Binding-site contacts:
Ligand atom NH2 contacts residue TRP97 of chain 1.A at 2.9 Å (h-bond).
Ligand atom O1B contacts residue TYR322 of chain 1.A at 3.4 Å (h-bond).
Ligand atom C11 contacts residue ILE141 of chain 1.A at 3.6 Å (hydrophobic).
Ligand atom C9 contacts residue ALA165 of chain 1.A at 3.6 Å (hydrophobic).
Ligand atom C11 contacts residue TRP97 of chain 1.A at 3.7 Å (hydrophobic).
Ligand atom NH2 contacts residue ARG74 of chain 1.A at 2.9 Å (salt-bridge).
Ligand atom O1A contacts residue ARG211 of chain 1.A at 3.8 Å.
Ligand atom O1B contacts residue ARG288 of chain 1.A at 3.1 Å (salt-bridge).
Ligand atom NE contacts residue GLU37 of chain 1.A at 3.4 Å (salt-bridge).
Ligand atom NH1 contacts residue GLU146 of chain 1.A at 2.7 Å (salt-bridge).
Ligand atom O8 contacts residue GLU195 of chain 1.A at 2.8 Å (salt-bridge).
Ligand atom C3 contacts residue TYR322 of chain 1.A at 3.6 Å (hydrophobic).
Ligand atom O6 contacts residue TYR322 of chain 1.A at 3.7 Å.
Ligand atom C3 contacts residue ASP69 of chain 1.A at 3.0 Å.
Ligand atom C2 contacts residue TYR322 of chain 1.A at 3.2 Å (hydrophobic).
Ligand atom O1A contacts residue ARG288 of chain 1.A at 3.2 Å (salt-bridge).
Ligand atom C5 contacts residue ASP69 of chain 1.A at 3.5 Å.
Ligand atom O8 contacts residue ARG211 of chain 1.A at 3.7 Å.
Ligand atom O10 contacts residue ASP69 of chain 1.A at 3.3 Å.
Ligand atom C4 contacts residue ASP69 of chain 1.A at 3.1 Å.
Ligand atom C9 contacts residue GLU195 of chain 1.A at 3.1 Å.
Ligand atom NH1 contacts residue GLU37 of chain 1.A at 3.7 Å.
Ligand atom O1B contacts residue ARG36 of chain 1.A at 3.2 Å (salt-bridge).
Ligand atom C2 contacts residue ASP69 of chain 1.A at 3.7 Å.
Ligand atom O1A contacts residue TYR322 of chain 1.A at 3.6 Å.
Ligand atom NE contacts residue ASP69 of chain 1.A at 2.6 Å (salt-bridge).
Ligand atom O10 contacts residue ARG70 of chain 1.A at 2.5 Å (salt-bridge).
Ligand atom C8 contacts residue GLU195 of chain 1.A at 3.5 Å.
Ligand atom NH1 contacts residue TRP97 of chain 1.A at 3.1 Å (h-bond).
Ligand atom O1A contacts residue TYR264 of chain 1.A at 2.8 Å (h-bond).
Ligand atom C10 contacts residue ARG70 of chain 1.A at 3.5 Å.
Ligand atom O9 contacts residue ARG143 of chain 1.A at 2.9 Å (salt-bridge).
Ligand atom NH2 contacts residue ASP69 of chain 1.A at 2.9 Å (salt-bridge).
Ligand atom O9 contacts residue GLU195 of chain 1.A at 2.7 Å (salt-bridge).
Ligand atom C1 contacts residue ARG288 of chain 1.A at 3.7 Å.
Ligand atom CZ contacts residue GLU37 of chain 1.A at 3.5 Å.
Ligand atom C3 contacts residue GLU37 of chain 1.A at 3.5 Å.
Ligand atom NH2 contacts residue GLU37 of chain 1.A at 3.6 Å.
Ligand atom C1 contacts residue TYR322 of chain 1.A at 3.2 Å (hydrophobic).
Ligand atom CZ contacts residue TRP97 of chain 1.A at 3.4 Å (hydrophobic).

A small-molecule ligand and the protein it binds are described below.
Small molecule (SMILES): [H]/N=C(\N)N[C@H]1C=C(C(=O)O)O[C@@H]([C@H](O)[C@H](O)CO)[C@@H]1NC(C)=O

Sequence of chain 1.A:
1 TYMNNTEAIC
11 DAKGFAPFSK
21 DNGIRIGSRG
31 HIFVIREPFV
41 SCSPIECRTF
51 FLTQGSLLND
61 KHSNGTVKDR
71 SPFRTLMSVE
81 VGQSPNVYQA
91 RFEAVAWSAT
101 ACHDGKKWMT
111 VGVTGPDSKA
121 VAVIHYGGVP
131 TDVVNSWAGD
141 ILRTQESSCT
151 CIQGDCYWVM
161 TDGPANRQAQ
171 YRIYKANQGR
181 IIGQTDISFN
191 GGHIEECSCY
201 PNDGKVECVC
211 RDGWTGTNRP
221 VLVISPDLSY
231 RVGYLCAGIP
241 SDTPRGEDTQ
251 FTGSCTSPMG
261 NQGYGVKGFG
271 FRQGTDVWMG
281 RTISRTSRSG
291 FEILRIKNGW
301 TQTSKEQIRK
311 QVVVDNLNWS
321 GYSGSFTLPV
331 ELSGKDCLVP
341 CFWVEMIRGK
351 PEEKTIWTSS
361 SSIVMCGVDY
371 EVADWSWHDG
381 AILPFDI